Sequence of chain 1.A:
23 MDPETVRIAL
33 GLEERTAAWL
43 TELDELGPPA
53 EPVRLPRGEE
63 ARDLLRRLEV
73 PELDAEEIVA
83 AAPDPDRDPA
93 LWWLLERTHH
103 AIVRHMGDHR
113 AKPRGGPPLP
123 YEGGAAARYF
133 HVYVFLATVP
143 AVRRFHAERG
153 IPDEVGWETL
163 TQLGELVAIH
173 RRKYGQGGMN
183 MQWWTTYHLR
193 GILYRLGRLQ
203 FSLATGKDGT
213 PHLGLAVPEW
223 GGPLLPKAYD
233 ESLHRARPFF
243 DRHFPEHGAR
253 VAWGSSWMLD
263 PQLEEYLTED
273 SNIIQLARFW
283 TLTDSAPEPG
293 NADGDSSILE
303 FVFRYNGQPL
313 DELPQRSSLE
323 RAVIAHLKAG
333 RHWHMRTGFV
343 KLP

Binding-site contacts:
Ligand atom O5 contacts residue OMY6 of chain 1.B at 4.2 Å.
Ligand atom C4 contacts residue PHE303 of chain 1.A at 4.2 Å (hydrophobic).
Ligand atom C4 contacts residue TRP186 of chain 1.A at 3.9 Å (hydrophobic).
Ligand atom O5 contacts residue GHP4 of chain 1.B at 2.4 Å (h-bond).
Ligand atom O4 contacts residue GLN164 of chain 1.A at 3.5 Å (h-bond).
Ligand atom O3 contacts residue VAL219 of chain 1.A at 3.5 Å (h-bond).
Ligand atom C6 contacts residue TRP186 of chain 1.A at 3.8 Å (hydrophobic).
Ligand atom C5 contacts residue TRP185 of chain 1.A at 4.0 Å (hydrophobic).
Ligand atom O5 contacts residue 3MY2 of chain 1.B at 3.2 Å (h-bond).
Ligand atom C5 contacts residue TRP186 of chain 1.A at 3.7 Å (hydrophobic).
Ligand atom C1 contacts residue TRP185 of chain 1.A at 4.3 Å (hydrophobic).
Ligand atom N2 contacts residue GHP4 of chain 1.B at 2.9 Å (h-bond).
Ligand atom N2 contacts residue OMY6 of chain 1.B at 3.9 Å.
Ligand atom N2 contacts residue ALA218 of chain 1.A at 4.0 Å.
Ligand atom C6 contacts residue MET183 of chain 1.A at 4.0 Å (hydrophobic).
Ligand atom C5 contacts residue GHP4 of chain 1.B at 3.7 Å.
Ligand atom C3 contacts residue ALA218 of chain 1.A at 4.2 Å (hydrophobic).
Ligand atom C3 contacts residue MFK1 of chain 1.F at 3.5 Å.
Ligand atom O6 contacts residue 3MY2 of chain 1.B at 3.1 Å.
Ligand atom C1 contacts residue PHE303 of chain 1.A at 4.0 Å (hydrophobic).
Ligand atom C4 contacts residue GHP4 of chain 1.B at 4.3 Å.
Ligand atom C6 contacts residue 3MY2 of chain 1.B at 3.9 Å.
Ligand atom O5 contacts residue TRP185 of chain 1.A at 3.7 Å.
Ligand atom C3 contacts residue GHP4 of chain 1.B at 3.8 Å.
Ligand atom C3 contacts residue TRP186 of chain 1.A at 3.9 Å (hydrophobic).
Ligand atom C1 contacts residue GHP4 of chain 1.B at 1.5 Å.
Ligand atom O6 contacts residue MET183 of chain 1.A at 3.7 Å.
Ligand atom O4 contacts residue TRP186 of chain 1.A at 2.9 Å (h-bond).
Ligand atom O5 contacts residue PHE303 of chain 1.A at 3.7 Å.
Ligand atom C1 contacts residue OMY6 of chain 1.B at 3.1 Å.
Ligand atom C6 contacts residue TRP185 of chain 1.A at 3.9 Å (hydrophobic).
Ligand atom O6 contacts residue PHE303 of chain 1.A at 3.7 Å.
Ligand atom C1 contacts residue 3MY2 of chain 1.B at 3.5 Å.
Ligand atom O3 contacts residue MFK1 of chain 1.F at 2.8 Å (h-bond).
Ligand atom C2 contacts residue GHP4 of chain 1.B at 2.5 Å.
Ligand atom C2 contacts residue OMY6 of chain 1.B at 4.2 Å.
Ligand atom N2 contacts residue MFK1 of chain 1.F at 2.5 Å (h-bond).
Ligand atom C2 contacts residue MFK1 of chain 1.F at 3.2 Å.
Ligand atom C2 contacts residue PHE303 of chain 1.A at 3.9 Å (hydrophobic).
Ligand atom O3 contacts residue ALA218 of chain 1.A at 4.0 Å.

This protein binds this small molecule.
Small molecule (SMILES): N[C@@H]1[C@@H](O)[C@H](O)[C@@H](CO)O[C@H]1O